Binding-site contacts:
Ligand atom O contacts residue ARG95 of chain 1.A at 3.0 Å (salt-bridge).
Ligand atom CA contacts residue PRO88 of chain 1.A at 4.0 Å (hydrophobic).
Ligand atom CG contacts residue TYR61 of chain 1.A at 4.3 Å (hydrophobic).
Ligand atom OXT contacts residue GLY140 of chain 1.A at 3.5 Å.
Ligand atom OE1 contacts residue GLY140 of chain 1.A at 3.5 Å.
Ligand atom C contacts residue PRO88 of chain 1.A at 4.2 Å (hydrophobic).
Ligand atom OE1 contacts residue ALA141 of chain 1.A at 3.1 Å (h-bond).
Ligand atom N contacts residue GLU189 of chain 1.A at 2.8 Å (salt-bridge).
Ligand atom CB contacts residue TYR61 of chain 1.A at 3.5 Å (hydrophobic).
Ligand atom CD contacts residue ALA141 of chain 1.A at 4.2 Å (hydrophobic).
Ligand atom N contacts residue TYR61 of chain 1.A at 3.8 Å.
Ligand atom CD contacts residue GLU189 of chain 1.A at 3.9 Å.
Ligand atom N contacts residue PRO88 of chain 1.A at 2.8 Å (h-bond).
Ligand atom CB contacts residue ALA141 of chain 1.A at 4.3 Å (hydrophobic).
Ligand atom O contacts residue PRO88 of chain 1.A at 3.6 Å (h-bond).
Ligand atom CB contacts residue GLY140 of chain 1.A at 4.4 Å.
Ligand atom C contacts residue ARG95 of chain 1.A at 3.6 Å.
Ligand atom C contacts residue ALA141 of chain 1.A at 3.7 Å (hydrophobic).
Ligand atom OXT contacts residue ARG95 of chain 1.A at 2.8 Å (salt-bridge).
Ligand atom CB contacts residue GLU189 of chain 1.A at 4.1 Å.
Ligand atom CA contacts residue TYR61 of chain 1.A at 4.0 Å (hydrophobic).
Ligand atom N contacts residue THR90 of chain 1.A at 3.1 Å (h-bond).
Ligand atom CA contacts residue THR90 of chain 1.A at 3.3 Å.
Ligand atom OE2 contacts residue GLU189 of chain 1.A at 3.6 Å.
Ligand atom CA contacts residue ALA141 of chain 1.A at 4.1 Å (hydrophobic).
Ligand atom OXT contacts residue TYR61 of chain 1.A at 3.2 Å.
Ligand atom OE2 contacts residue THR142 of chain 1.A at 2.7 Å (h-bond).
Ligand atom OE1 contacts residue THR142 of chain 1.A at 3.0 Å (h-bond).
Ligand atom CG contacts residue GLU189 of chain 1.A at 3.7 Å.
Ligand atom O contacts residue ALA141 of chain 1.A at 4.4 Å.
Ligand atom CD contacts residue THR142 of chain 1.A at 3.4 Å.
Ligand atom OXT contacts residue THR90 of chain 1.A at 4.3 Å.
Ligand atom C contacts residue THR90 of chain 1.A at 3.5 Å.
Ligand atom O contacts residue LEU89 of chain 1.A at 3.7 Å.
Ligand atom N contacts residue TYR215 of chain 1.A at 3.7 Å.
Ligand atom C contacts residue TYR61 of chain 1.A at 3.5 Å (hydrophobic).
Ligand atom O contacts residue TYR61 of chain 1.A at 3.4 Å.
Ligand atom CA contacts residue GLU189 of chain 1.A at 3.4 Å.
Ligand atom OXT contacts residue ALA141 of chain 1.A at 2.8 Å (h-bond).
Ligand atom O contacts residue THR90 of chain 1.A at 3.0 Å (h-bond).

Sequence of chain 1.A:
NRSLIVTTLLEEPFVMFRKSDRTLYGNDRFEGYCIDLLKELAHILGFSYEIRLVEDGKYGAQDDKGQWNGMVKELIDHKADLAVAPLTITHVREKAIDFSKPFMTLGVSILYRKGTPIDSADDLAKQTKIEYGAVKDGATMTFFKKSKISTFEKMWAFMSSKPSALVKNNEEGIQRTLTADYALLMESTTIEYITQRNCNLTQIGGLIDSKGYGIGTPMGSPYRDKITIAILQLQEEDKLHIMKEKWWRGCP

This small molecule binds to this protein.
Small molecule (SMILES): N[C@@H](CCC(=O)O)C(=O)O